Sequence of chain 2.G:
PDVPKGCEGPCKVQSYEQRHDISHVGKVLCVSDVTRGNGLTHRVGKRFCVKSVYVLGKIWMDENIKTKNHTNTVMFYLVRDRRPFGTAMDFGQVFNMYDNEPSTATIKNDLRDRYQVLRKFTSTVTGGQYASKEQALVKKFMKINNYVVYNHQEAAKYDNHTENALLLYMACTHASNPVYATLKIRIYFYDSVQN

The protein below binds the small molecule below.
Small molecule (SMILES): Nc1ccn([C@H]2C[C@H](O[P](=O)(O)OC[C@H]3O[C@@H](n4cnc5c(N)ncnc54)C[C@@H]3O[P](=O)(O)OC[C@H]3O[C@@H](n4ccc(N)nc4=O)C[C@@H]3O)[C@@H](CO[P](=O)(O)O[C@H]3C[C@H](n4ccc(N)nc4=O)O[C@@H]3CO[P](=O)(O)O[C@H]3C[C@H](n4cnc5c(N)ncnc54)O[C@@H]3CO[P](=O)(O)O[C@H]3C[C@H](n4cnc5c(N)ncnc54)O[C@@H]3CO[P](=O)(O)O[C@H]3C[C@H](n4ccc(N)nc4=O)O[C@@H]3COP(=O)=O)O2)c(=O)n1

Sequence of chain 2.M:
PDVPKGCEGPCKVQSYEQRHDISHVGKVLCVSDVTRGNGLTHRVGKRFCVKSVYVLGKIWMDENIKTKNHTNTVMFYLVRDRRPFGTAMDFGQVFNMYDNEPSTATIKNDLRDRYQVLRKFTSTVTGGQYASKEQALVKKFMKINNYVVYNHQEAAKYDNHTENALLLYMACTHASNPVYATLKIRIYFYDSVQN

Binding-site contacts:
Ligand atom OP2 contacts residue TYR54 of chain 2.M at 2.8 Å (h-bond).
Ligand atom C5 contacts residue ASP2 of chain 2.M at 3.6 Å.
Ligand atom OP1 contacts residue ARG82 of chain 2.U at 2.9 Å (salt-bridge).
Ligand atom O3' contacts residue ASN195 of chain 2.G at 3.5 Å (h-bond).
Ligand atom N4 contacts residue LYS51 of chain 2.M at 3.3 Å.
Ligand atom O3' contacts residue ARG47 of chain 2.G at 3.4 Å (salt-bridge).
Ligand atom C2 contacts residue PHE141 of chain 2.M at 3.4 Å (hydrophobic).
Ligand atom O3' contacts residue ASP113 of chain 2.U at 3.3 Å (salt-bridge).
Ligand atom C5' contacts residue ARG47 of chain 2.G at 3.3 Å.
Ligand atom N3 contacts residue PHE141 of chain 2.M at 3.5 Å.
Ligand atom OP2 contacts residue TYR188 of chain 2.M at 2.8 Å (h-bond).
Ligand atom OP2 contacts residue ARG186 of chain 2.M at 3.0 Å (salt-bridge).
Ligand atom O4' contacts residue GLN116 of chain 2.U at 3.6 Å.
Ligand atom C3' contacts residue TYR188 of chain 2.M at 3.1 Å (hydrophobic).
Ligand atom OP1 contacts residue LYS120 of chain 2.U at 2.9 Å (salt-bridge).
Ligand atom P contacts residue ASP113 of chain 2.U at 3.5 Å.
Ligand atom C2' contacts residue ASN195 of chain 2.G at 3.6 Å.
Ligand atom N6 contacts residue PHE141 of chain 2.M at 3.6 Å.
Ligand atom OP2 contacts residue LYS120 of chain 2.U at 2.7 Å (salt-bridge).
Ligand atom O3' contacts residue LEU118 of chain 2.U at 3.5 Å (h-bond).
Ligand atom P contacts residue TYR188 of chain 2.M at 3.4 Å.
Ligand atom O3' contacts residue ARG82 of chain 2.U at 3.2 Å (salt-bridge).
Ligand atom O5' contacts residue ARG112 of chain 2.U at 3.4 Å.
Ligand atom OP2 contacts residue ASN195 of chain 2.G at 3.5 Å.
Ligand atom N1 contacts residue PHE141 of chain 2.M at 3.4 Å.
Ligand atom C2' contacts residue TYR188 of chain 2.M at 3.1 Å (hydrophobic).
Ligand atom OP2 contacts residue ASN195 of chain 2.G at 3.0 Å (h-bond).
Ligand atom C2' contacts residue CYS11 of chain 2.M at 3.6 Å (hydrophobic).
Ligand atom OP1 contacts residue ARG112 of chain 2.U at 2.7 Å (salt-bridge).
Ligand atom O3' contacts residue TYR188 of chain 2.M at 2.8 Å (h-bond).
Ligand atom OP1 contacts residue ASP113 of chain 2.U at 2.8 Å (salt-bridge).
Ligand atom OP1 contacts residue ARG119 of chain 2.U at 3.5 Å.
Ligand atom O4' contacts residue ARG80 of chain 2.U at 3.5 Å (salt-bridge).
Ligand atom OP1 contacts residue ARG47 of chain 2.G at 3.2 Å (salt-bridge).
Ligand atom C4 contacts residue PHE141 of chain 2.M at 3.4 Å (hydrophobic).
Ligand atom C5' contacts residue LYS120 of chain 2.U at 3.6 Å.
Ligand atom C6 contacts residue PHE141 of chain 2.M at 3.4 Å (hydrophobic).
Ligand atom C5' contacts residue ASP113 of chain 2.U at 3.2 Å.
Ligand atom O2 contacts residue TYR188 of chain 2.M at 3.0 Å.
Ligand atom C5 contacts residue PHE141 of chain 2.M at 3.4 Å (hydrophobic).

Sequence of chain 2.U:
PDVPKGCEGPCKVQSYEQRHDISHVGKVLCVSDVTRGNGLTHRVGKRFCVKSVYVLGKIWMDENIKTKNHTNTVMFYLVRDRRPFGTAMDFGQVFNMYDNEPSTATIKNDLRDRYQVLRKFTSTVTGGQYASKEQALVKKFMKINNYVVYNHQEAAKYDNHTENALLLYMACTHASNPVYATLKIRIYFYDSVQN